Sequence of chain 1.B:
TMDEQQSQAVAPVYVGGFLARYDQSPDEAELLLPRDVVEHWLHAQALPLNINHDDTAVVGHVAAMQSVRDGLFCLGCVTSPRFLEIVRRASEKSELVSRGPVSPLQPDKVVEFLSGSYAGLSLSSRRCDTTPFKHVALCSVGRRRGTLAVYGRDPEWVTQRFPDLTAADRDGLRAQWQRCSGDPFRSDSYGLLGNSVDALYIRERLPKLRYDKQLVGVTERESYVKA

Binding-site contacts:
Ligand atom N contacts residue SER135 of chain 1.B at 2.7 Å (h-bond).
Ligand atom N contacts residue HIS63 of chain 1.B at 3.6 Å (h-bond).
Ligand atom O contacts residue ARG137 of chain 1.B at 3.4 Å (salt-bridge).
Ligand atom O contacts residue LEU133 of chain 1.B at 3.5 Å (h-bond).
Ligand atom CA contacts residue LEU133 of chain 1.B at 3.7 Å (hydrophobic).
Ligand atom CB contacts residue SER132 of chain 1.B at 3.1 Å.
Ligand atom FB3 contacts residue HIS63 of chain 1.B at 2.9 Å.
Ligand atom O contacts residue ARG165 of chain 1.B at 2.7 Å (salt-bridge).
Ligand atom CE1 contacts residue HIS63 of chain 1.B at 3.7 Å.
Ligand atom OD2 contacts residue GLU31 of chain 1.B at 3.3 Å (salt-bridge).
Ligand atom O contacts residue SER135 of chain 1.B at 3.1 Å (h-bond).
Ligand atom CG1 contacts residue SER134 of chain 1.B at 3.4 Å.
Ligand atom OD1 contacts residue ARG137 of chain 1.B at 3.1 Å (salt-bridge).
Ligand atom C1 contacts residue HIS63 of chain 1.B at 3.7 Å.
Ligand atom C contacts residue ARG137 of chain 1.B at 3.6 Å.
Ligand atom C contacts residue HIS63 of chain 1.B at 3.7 Å.
Ligand atom FB1 contacts residue ARG165 of chain 1.B at 3.2 Å.
Ligand atom FB1 contacts residue SER132 of chain 1.B at 3.6 Å.
Ligand atom N contacts residue SER132 of chain 1.B at 2.7 Å (h-bond).
Ligand atom CG2 contacts residue SER135 of chain 1.B at 3.2 Å.
Ligand atom FB2 contacts residue SER132 of chain 1.B at 2.9 Å.
Ligand atom O contacts residue ARG165 of chain 1.B at 2.9 Å (salt-bridge).
Ligand atom C contacts residue SER132 of chain 1.B at 1.4 Å.
Ligand atom FB3 contacts residue SER132 of chain 1.B at 2.8 Å.
Ligand atom OD1 contacts residue SER134 of chain 1.B at 2.7 Å (h-bond).
Ligand atom CA contacts residue SER132 of chain 1.B at 2.4 Å.
Ligand atom O contacts residue ARG137 of chain 1.B at 2.9 Å (salt-bridge).
Ligand atom CB contacts residue HIS63 of chain 1.B at 3.5 Å.
Ligand atom C contacts residue SER135 of chain 1.B at 3.5 Å.
Ligand atom CB contacts residue ARG166 of chain 1.B at 3.7 Å.
Ligand atom OD2 contacts residue ARG137 of chain 1.B at 3.4 Å.
Ligand atom O contacts residue GLY164 of chain 1.B at 3.3 Å.
Ligand atom N contacts residue LEU133 of chain 1.B at 3.0 Å (h-bond).
Ligand atom O contacts residue SER132 of chain 1.B at 2.3 Å (h-bond).
Ligand atom CA contacts residue SER135 of chain 1.B at 3.3 Å.
Ligand atom O contacts residue ARG136 of chain 1.B at 3.2 Å.
Ligand atom CG1 contacts residue SER135 of chain 1.B at 3.6 Å.
Ligand atom C1 contacts residue SER132 of chain 1.B at 2.5 Å.
Ligand atom O contacts residue SER134 of chain 1.B at 3.4 Å.
Ligand atom CG contacts residue HIS63 of chain 1.B at 3.5 Å.

A small-molecule ligand and the protein it binds are described below.
Small molecule (SMILES): CC(=O)N[C@H](C(=O)N[C@H](C(=O)N[C@@H](CC(=O)N(C)C)C(=O)N[C@@H](C)[C@H](O)C(F)(F)F)C(C)(C)C(=O)O)C(C)C